Sequence of chain 1.B:
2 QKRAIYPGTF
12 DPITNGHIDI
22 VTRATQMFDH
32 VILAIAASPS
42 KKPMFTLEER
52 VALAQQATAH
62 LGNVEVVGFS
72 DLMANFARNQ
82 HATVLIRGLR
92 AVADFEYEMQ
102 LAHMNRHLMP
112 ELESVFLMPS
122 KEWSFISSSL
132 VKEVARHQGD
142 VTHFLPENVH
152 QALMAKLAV

The protein below binds the small molecule below.
Small molecule (SMILES): Cc1ccc2nc(NCc3cc(C)nn3C)[nH]c2n1

Binding-site contacts:
Ligand atom C8 contacts residue LEU131 of chain 1.B at 3.9 Å (hydrophobic).
Ligand atom C8 contacts residue LEU102 of chain 3.B at 3.6 Å (hydrophobic).
Ligand atom C7 contacts residue VAL135 of chain 1.B at 3.9 Å (hydrophobic).
Ligand atom N6 contacts residue LEU73 of chain 3.B at 3.6 Å.
Ligand atom C4 contacts residue DMS1 of chain 3.O at 3.9 Å.
Ligand atom N6 contacts residue MET74 of chain 3.B at 3.7 Å.
Ligand atom C17 contacts residue GLY9 of chain 3.B at 3.8 Å.
Ligand atom C13 contacts residue MET74 of chain 3.B at 3.8 Å (hydrophobic).
Ligand atom N15 contacts residue DMS1 of chain 3.O at 3.5 Å.
Ligand atom C8 contacts residue VAL135 of chain 1.B at 3.9 Å (hydrophobic).
Ligand atom N11 contacts residue DMS1 of chain 3.O at 3.7 Å.
Ligand atom C1 contacts residue HIS138 of chain 1.B at 3.8 Å.
Ligand atom C3 contacts residue LEU73 of chain 3.B at 3.8 Å (hydrophobic).
Ligand atom C18 contacts residue HIS138 of chain 1.B at 3.5 Å.
Ligand atom C10 contacts residue MET105 of chain 3.B at 3.4 Å (hydrophobic).
Ligand atom N19 contacts residue HIS138 of chain 1.B at 3.6 Å (h-bond).
Ligand atom C17 contacts residue MET74 of chain 3.B at 3.8 Å (hydrophobic).
Ligand atom C14 contacts residue ALA37 of chain 3.B at 3.5 Å (hydrophobic).
Ligand atom C9 contacts residue DMS1 of chain 3.O at 3.8 Å.
Ligand atom N11 contacts residue ALA37 of chain 3.B at 3.4 Å.
Ligand atom C16 contacts residue SER39 of chain 3.B at 3.5 Å.
Ligand atom C12 contacts residue ALA37 of chain 3.B at 3.6 Å (hydrophobic).
Ligand atom C16 contacts residue SO41 of chain 3.J at 3.6 Å.
Ligand atom C14 contacts residue DMS1 of chain 3.O at 3.7 Å.
Ligand atom N2 contacts residue MET74 of chain 3.B at 3.0 Å (h-bond).
Ligand atom C4 contacts residue MET74 of chain 3.B at 3.8 Å (hydrophobic).
Ligand atom C10 contacts residue ASN106 of chain 3.B at 3.5 Å.
Ligand atom C17 contacts residue DMS1 of chain 3.O at 3.4 Å.
Ligand atom C18 contacts residue SO41 of chain 3.J at 3.7 Å.
Ligand atom C3 contacts residue MET74 of chain 3.B at 3.5 Å (hydrophobic).
Ligand atom C17 contacts residue PRO8 of chain 3.B at 3.9 Å (hydrophobic).
Ligand atom N5 contacts residue DMS1 of chain 3.O at 3.8 Å.
Ligand atom C13 contacts residue PHE70 of chain 3.B at 3.7 Å (hydrophobic).
Ligand atom N2 contacts residue LEU73 of chain 3.B at 3.7 Å.
Ligand atom C9 contacts residue GLU134 of chain 1.B at 3.5 Å.
Ligand atom C13 contacts residue ALA37 of chain 3.B at 3.7 Å (hydrophobic).
Ligand atom C10 contacts residue VAL135 of chain 1.B at 3.8 Å (hydrophobic).
Ligand atom N5 contacts residue HIS138 of chain 1.B at 3.8 Å.
Ligand atom N19 contacts residue ASP72 of chain 3.B at 3.1 Å (salt-bridge).
Ligand atom N15 contacts residue ALA37 of chain 3.B at 3.4 Å.

Sequence of chain 3.B:
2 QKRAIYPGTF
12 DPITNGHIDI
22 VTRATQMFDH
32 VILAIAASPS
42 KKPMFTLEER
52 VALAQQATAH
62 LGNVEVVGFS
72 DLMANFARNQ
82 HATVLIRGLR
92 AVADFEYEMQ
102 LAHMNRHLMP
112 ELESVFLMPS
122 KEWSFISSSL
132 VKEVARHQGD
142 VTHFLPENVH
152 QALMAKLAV